Sequence of chain 1.A:
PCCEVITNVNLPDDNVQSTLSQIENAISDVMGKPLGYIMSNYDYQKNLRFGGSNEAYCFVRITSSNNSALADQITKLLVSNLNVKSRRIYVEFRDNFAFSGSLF

Binding-site contacts:
Ligand atom CAP contacts residue SER64 of chain 1.A at 4.0 Å.
Ligand atom CAG contacts residue MET39 of chain 1.A at 3.8 Å (hydrophobic).
Ligand atom CAG contacts residue TYR57 of chain 1.C at 4.2 Å (hydrophobic).
Ligand atom CAS contacts residue TYR37 of chain 1.A at 4.2 Å (hydrophobic).
Ligand atom CAF contacts residue PRO1 of chain 1.A at 4.0 Å (hydrophobic).
Ligand atom CAK contacts residue TYR37 of chain 1.A at 3.2 Å (hydrophobic).
Ligand atom OAO contacts residue SER64 of chain 1.A at 4.1 Å.
Ligand atom CAM contacts residue SER64 of chain 1.A at 3.6 Å.
Ligand atom CAR contacts residue PRO1 of chain 1.A at 3.1 Å (hydrophobic).
Ligand atom NAN contacts residue SER64 of chain 1.A at 4.0 Å.
Ligand atom CAG contacts residue PHE59 of chain 1.C at 4.4 Å (hydrophobic).
Ligand atom CAI contacts residue ASN106 of chain 1.A at 4.4 Å.
Ligand atom CAH contacts residue CYS2 of chain 1.A at 4.4 Å (hydrophobic).
Ligand atom CAQ contacts residue MET39 of chain 1.A at 4.4 Å (hydrophobic).
Ligand atom CAF contacts residue MET39 of chain 1.A at 4.0 Å (hydrophobic).
Ligand atom OAB contacts residue TYR37 of chain 1.A at 4.0 Å.
Ligand atom CAG contacts residue PRO1 of chain 1.A at 4.1 Å (hydrophobic).
Ligand atom CAP contacts residue TYR37 of chain 1.A at 3.8 Å (hydrophobic).
Ligand atom CAF contacts residue TYR96 of chain 1.C at 4.1 Å (hydrophobic).
Ligand atom CAA contacts residue TYR37 of chain 1.A at 3.5 Å (hydrophobic).
Ligand atom CAQ contacts residue PRO1 of chain 1.A at 3.8 Å (hydrophobic).
Ligand atom CAS contacts residue SER64 of chain 1.A at 3.7 Å.
Ligand atom CAQ contacts residue TYR96 of chain 1.C at 4.5 Å (hydrophobic).
Ligand atom CAG contacts residue TYR96 of chain 1.C at 3.9 Å (hydrophobic).
Ligand atom CAD contacts residue ASN106 of chain 1.A at 3.7 Å.
Ligand atom CAQ contacts residue PHE50 of chain 1.C at 4.3 Å (hydrophobic).
Ligand atom CAS contacts residue PRO1 of chain 1.A at 3.5 Å (hydrophobic).
Ligand atom CAJ contacts residue SER64 of chain 1.A at 4.4 Å.
Ligand atom CAL contacts residue PRO1 of chain 1.A at 3.3 Å (hydrophobic).
Ligand atom CAK contacts residue PRO1 of chain 1.A at 4.0 Å (hydrophobic).
Ligand atom OAB contacts residue PHE50 of chain 1.C at 3.1 Å.
Ligand atom CAH contacts residue PRO1 of chain 1.A at 3.5 Å (hydrophobic).
Ligand atom CAK contacts residue SER64 of chain 1.A at 3.9 Å.
Ligand atom OAO contacts residue PRO1 of chain 1.A at 2.4 Å (h-bond).
Ligand atom CAA contacts residue PHE109 of chain 2.A at 4.3 Å (hydrophobic).
Ligand atom CAC contacts residue ASN106 of chain 1.A at 3.5 Å.
Ligand atom CAL contacts residue TYR37 of chain 1.A at 3.9 Å (hydrophobic).
Ligand atom CAE contacts residue ASN106 of chain 1.A at 4.2 Å.
Ligand atom CAF contacts residue PHE59 of chain 1.C at 3.9 Å (hydrophobic).
Ligand atom CAU contacts residue SER64 of chain 1.A at 3.8 Å.

Sequence of chain 2.A:
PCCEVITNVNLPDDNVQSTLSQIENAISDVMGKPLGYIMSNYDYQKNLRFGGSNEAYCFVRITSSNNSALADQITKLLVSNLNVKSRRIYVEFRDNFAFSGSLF

Sequence of chain 1.C:
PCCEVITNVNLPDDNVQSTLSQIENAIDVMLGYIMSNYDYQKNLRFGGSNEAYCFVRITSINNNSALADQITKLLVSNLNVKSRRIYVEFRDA

A protein and the small-molecule ligand that binds it are described below.
Small molecule (SMILES): Cc1cc(Oc2cccc(O)c2)cc(-c2ccccc2)n1